Binding-site contacts:
Ligand atom C6 contacts residue NAG2 of chain 1.T at 4.3 Å.
Ligand atom O7 contacts residue ASN367 of chain 1.E at 4.1 Å.
Ligand atom C2 contacts residue ASN367 of chain 1.E at 2.5 Å.
Ligand atom C7 contacts residue ASN367 of chain 1.E at 3.7 Å.
Ligand atom N2 contacts residue SER368 of chain 1.E at 3.1 Å (h-bond).
Ligand atom O7 contacts residue NAG1 of chain 1.T at 3.1 Å (h-bond).
Ligand atom O5 contacts residue ASN367 of chain 1.E at 2.4 Å (h-bond).
Ligand atom C4 contacts residue ASN367 of chain 1.E at 4.2 Å.
Ligand atom C3 contacts residue ASN367 of chain 1.E at 3.7 Å.
Ligand atom C8 contacts residue THR376 of chain 1.E at 4.0 Å.
Ligand atom C7 contacts residue SER368 of chain 1.E at 3.8 Å.
Ligand atom C1 contacts residue SER368 of chain 1.E at 4.0 Å.
Ligand atom C7 contacts residue NAG1 of chain 1.T at 4.3 Å.
Ligand atom C1 contacts residue ASN367 of chain 1.E at 1.5 Å.
Ligand atom N2 contacts residue ASN367 of chain 1.E at 2.8 Å (h-bond).
Ligand atom C2 contacts residue SER368 of chain 1.E at 4.1 Å.
Ligand atom C8 contacts residue SER368 of chain 1.E at 3.3 Å.
Ligand atom C8 contacts residue SER369 of chain 1.E at 3.5 Å.
Ligand atom O4 contacts residue NAG2 of chain 1.T at 4.5 Å.
Ligand atom C5 contacts residue ASN367 of chain 1.E at 3.7 Å.

This small molecule binds to this protein.
Small molecule (SMILES): CC(=O)N[C@@H]1[C@@H](O)[C@H](O)[C@@H](CO)O[C@H]1O

Sequence of chain 1.E:
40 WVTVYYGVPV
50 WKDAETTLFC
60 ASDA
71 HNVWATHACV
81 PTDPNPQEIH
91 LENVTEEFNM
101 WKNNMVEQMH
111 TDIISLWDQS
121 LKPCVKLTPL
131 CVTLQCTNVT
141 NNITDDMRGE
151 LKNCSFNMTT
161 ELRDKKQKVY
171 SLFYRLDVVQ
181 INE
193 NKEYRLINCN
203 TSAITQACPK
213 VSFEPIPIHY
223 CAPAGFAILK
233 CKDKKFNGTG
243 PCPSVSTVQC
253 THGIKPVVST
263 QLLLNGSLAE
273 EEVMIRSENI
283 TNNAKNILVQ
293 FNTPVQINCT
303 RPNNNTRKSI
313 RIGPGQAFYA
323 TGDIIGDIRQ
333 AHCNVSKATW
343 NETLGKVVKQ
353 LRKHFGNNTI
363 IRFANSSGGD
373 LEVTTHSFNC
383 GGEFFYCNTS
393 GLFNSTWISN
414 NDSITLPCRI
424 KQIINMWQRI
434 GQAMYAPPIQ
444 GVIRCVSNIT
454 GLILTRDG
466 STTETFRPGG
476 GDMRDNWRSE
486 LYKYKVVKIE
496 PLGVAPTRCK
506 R